A small-molecule ligand and the protein it binds are described below.
Small molecule (SMILES): CC(=O)N[C@@H]1[C@@H](O)[C@H](O)[C@@H](CO)O[C@H]1O

Binding-site contacts:
Ligand atom C3 contacts residue ASN379 of chain 1.B at 4.1 Å.
Ligand atom N2 contacts residue ASN379 of chain 1.B at 3.1 Å (h-bond).
Ligand atom C6 contacts residue TYR371 of chain 1.B at 4.2 Å (hydrophobic).
Ligand atom C1 contacts residue SER381 of chain 1.B at 3.5 Å.
Ligand atom C1 contacts residue ILE382 of chain 1.B at 4.3 Å (hydrophobic).
Ligand atom O5 contacts residue ILE382 of chain 1.B at 3.3 Å.
Ligand atom C1 contacts residue ASN379 of chain 1.B at 1.9 Å.
Ligand atom C6 contacts residue GLU385 of chain 1.B at 4.1 Å.
Ligand atom O7 contacts residue LYS374 of chain 1.B at 4.0 Å.
Ligand atom C6 contacts residue ILE382 of chain 1.B at 3.8 Å (hydrophobic).
Ligand atom C5 contacts residue ILE382 of chain 1.B at 4.2 Å (hydrophobic).
Ligand atom O5 contacts residue SER381 of chain 1.B at 3.3 Å (h-bond).
Ligand atom C6 contacts residue SER381 of chain 1.B at 4.2 Å.
Ligand atom C2 contacts residue ASN379 of chain 1.B at 2.7 Å.
Ligand atom O5 contacts residue ASN379 of chain 1.B at 2.4 Å (h-bond).
Ligand atom C1 contacts residue GLN375 of chain 1.B at 4.4 Å.
Ligand atom O7 contacts residue GLN375 of chain 1.B at 3.5 Å.
Ligand atom C7 contacts residue ASN379 of chain 1.B at 3.5 Å.
Ligand atom C5 contacts residue ASN379 of chain 1.B at 3.7 Å.
Ligand atom O6 contacts residue GLU385 of chain 1.B at 4.0 Å.
Ligand atom O6 contacts residue SER381 of chain 1.B at 3.3 Å (h-bond).
Ligand atom O7 contacts residue ASN379 of chain 1.B at 3.5 Å (h-bond).
Ligand atom C2 contacts residue GLN375 of chain 1.B at 4.3 Å.
Ligand atom C5 contacts residue SER381 of chain 1.B at 3.8 Å.
Ligand atom O6 contacts residue ILE382 of chain 1.B at 3.5 Å (h-bond).

Sequence of chain 1.B:
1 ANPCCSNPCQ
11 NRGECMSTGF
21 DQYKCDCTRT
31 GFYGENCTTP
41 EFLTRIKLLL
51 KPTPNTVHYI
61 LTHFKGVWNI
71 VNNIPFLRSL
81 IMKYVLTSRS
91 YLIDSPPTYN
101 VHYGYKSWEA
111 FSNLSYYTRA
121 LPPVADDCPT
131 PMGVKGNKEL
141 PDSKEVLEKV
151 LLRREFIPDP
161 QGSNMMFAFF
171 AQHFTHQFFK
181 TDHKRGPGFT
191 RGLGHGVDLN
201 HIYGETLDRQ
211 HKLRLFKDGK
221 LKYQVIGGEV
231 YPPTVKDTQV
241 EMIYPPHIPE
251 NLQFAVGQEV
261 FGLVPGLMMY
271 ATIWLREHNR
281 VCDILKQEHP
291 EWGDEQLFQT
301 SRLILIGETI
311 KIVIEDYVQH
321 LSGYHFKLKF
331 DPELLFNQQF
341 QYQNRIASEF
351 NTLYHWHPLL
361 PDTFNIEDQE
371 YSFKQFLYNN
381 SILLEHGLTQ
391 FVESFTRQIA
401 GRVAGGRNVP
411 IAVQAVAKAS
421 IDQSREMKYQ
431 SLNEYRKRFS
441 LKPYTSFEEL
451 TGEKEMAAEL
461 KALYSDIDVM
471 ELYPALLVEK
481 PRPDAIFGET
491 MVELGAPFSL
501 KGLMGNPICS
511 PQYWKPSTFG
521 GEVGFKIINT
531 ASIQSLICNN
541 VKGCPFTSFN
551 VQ